Binding-site contacts:
Ligand atom C25 contacts residue HEM1 of chain 1.H at 3.5 Å.
Ligand atom N02 contacts residue PRO269 of chain 1.B at 3.7 Å.
Ligand atom C02 contacts residue GLU296 of chain 1.B at 3.3 Å.
Ligand atom N02 contacts residue TRP291 of chain 1.B at 2.6 Å (h-bond).
Ligand atom N21 contacts residue ASN273 of chain 1.B at 3.7 Å.
Ligand atom C02 contacts residue TRP291 of chain 1.B at 3.7 Å (hydrophobic).
Ligand atom C06 contacts residue VAL271 of chain 1.B at 3.8 Å (hydrophobic).
Ligand atom C08 contacts residue VAL271 of chain 1.B at 3.6 Å (hydrophobic).
Ligand atom O12 contacts residue VAL271 of chain 1.B at 3.5 Å.
Ligand atom C04 contacts residue HEM1 of chain 1.H at 3.2 Å.
Ligand atom C26 contacts residue TYR410 of chain 1.B at 3.8 Å (hydrophobic).
Ligand atom C06 contacts residue PHE288 of chain 1.B at 3.8 Å (hydrophobic).
Ligand atom N21 contacts residue TYR410 of chain 1.B at 3.9 Å.
Ligand atom N01 contacts residue HEM1 of chain 1.H at 3.8 Å.
Ligand atom C22 contacts residue HEM1 of chain 1.H at 3.5 Å.
Ligand atom C08 contacts residue HEM1 of chain 1.H at 3.7 Å.
Ligand atom C07 contacts residue HEM1 of chain 1.H at 3.5 Å.
Ligand atom C24 contacts residue HEM1 of chain 1.H at 3.4 Å.
Ligand atom N02 contacts residue TYR292 of chain 1.B at 3.5 Å.
Ligand atom C11 contacts residue HEM1 of chain 1.H at 3.2 Å.
Ligand atom C26 contacts residue HEM1 of chain 1.H at 3.6 Å.
Ligand atom N02 contacts residue MET293 of chain 1.B at 3.9 Å.
Ligand atom C02 contacts residue HEM1 of chain 1.H at 3.6 Å.
Ligand atom N21 contacts residue HEM1 of chain 1.H at 3.7 Å.
Ligand atom N01 contacts residue GLU296 of chain 1.B at 2.7 Å (salt-bridge).
Ligand atom C07 contacts residue VAL271 of chain 1.B at 3.4 Å (hydrophobic).
Ligand atom C09 contacts residue GLU296 of chain 1.B at 3.4 Å.
Ligand atom C03 contacts residue HEM1 of chain 1.H at 3.0 Å.
Ligand atom C09 contacts residue HEM1 of chain 1.H at 3.3 Å.
Ligand atom C05 contacts residue HEM1 of chain 1.H at 3.6 Å.
Ligand atom C22 contacts residue ASN273 of chain 1.B at 3.8 Å.
Ligand atom C22 contacts residue VAL271 of chain 1.B at 4.0 Å (hydrophobic).
Ligand atom C06 contacts residue HEM1 of chain 1.H at 3.2 Å.
Ligand atom O12 contacts residue HEM1 of chain 1.H at 3.6 Å.
Ligand atom N02 contacts residue GLU296 of chain 1.B at 2.6 Å (salt-bridge).
Ligand atom C10 contacts residue GLU296 of chain 1.B at 3.5 Å.
Ligand atom C27 contacts residue TRP382 of chain 1.B at 3.9 Å (hydrophobic).
Ligand atom C23 contacts residue HEM1 of chain 1.H at 3.4 Å.
Ligand atom N02 contacts residue HEM1 of chain 1.H at 3.7 Å.
Ligand atom C10 contacts residue HEM1 of chain 1.H at 3.8 Å.

Sequence of chain 1.B:
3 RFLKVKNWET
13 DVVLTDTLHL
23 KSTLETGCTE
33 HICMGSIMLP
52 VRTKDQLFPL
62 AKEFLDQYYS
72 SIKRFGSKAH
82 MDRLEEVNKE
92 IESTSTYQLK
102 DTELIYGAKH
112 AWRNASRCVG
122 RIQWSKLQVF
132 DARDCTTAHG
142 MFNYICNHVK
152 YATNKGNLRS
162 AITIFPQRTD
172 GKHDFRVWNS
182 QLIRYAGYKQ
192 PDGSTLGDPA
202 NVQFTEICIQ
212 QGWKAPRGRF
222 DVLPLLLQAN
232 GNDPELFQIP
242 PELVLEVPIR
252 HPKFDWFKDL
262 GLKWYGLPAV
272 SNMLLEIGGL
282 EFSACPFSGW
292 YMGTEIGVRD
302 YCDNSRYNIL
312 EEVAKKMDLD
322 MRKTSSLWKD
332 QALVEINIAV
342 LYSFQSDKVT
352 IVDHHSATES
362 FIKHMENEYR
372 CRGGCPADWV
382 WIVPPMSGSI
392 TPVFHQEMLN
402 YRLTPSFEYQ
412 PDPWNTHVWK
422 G

A small-molecule ligand and the protein it binds are described below.
Small molecule (SMILES): C=NCc1cncc(OCc2ccc3ccc(N)nc3c2)c1